Sequence of chain 1.B:
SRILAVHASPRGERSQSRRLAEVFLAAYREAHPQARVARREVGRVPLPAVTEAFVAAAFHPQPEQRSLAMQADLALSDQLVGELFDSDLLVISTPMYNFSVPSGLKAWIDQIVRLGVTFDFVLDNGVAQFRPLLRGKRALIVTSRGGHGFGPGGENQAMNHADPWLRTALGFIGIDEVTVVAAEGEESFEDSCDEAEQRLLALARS

The small molecule below binds the protein below.
Small molecule (SMILES): CN(C)c1ccc(/N=N/c2ccccc2C(=O)O)cc1

Sequence of chain 1.A:
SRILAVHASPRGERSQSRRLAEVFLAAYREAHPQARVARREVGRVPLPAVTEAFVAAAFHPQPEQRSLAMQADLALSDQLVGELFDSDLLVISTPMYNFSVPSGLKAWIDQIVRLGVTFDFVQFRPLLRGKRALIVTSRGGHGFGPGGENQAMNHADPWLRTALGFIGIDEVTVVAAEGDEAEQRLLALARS

Binding-site contacts:
Ligand atom OXT contacts residue GLU188 of chain 1.B at 3.1 Å (salt-bridge).
Ligand atom C1' contacts residue PHE131 of chain 1.A at 3.5 Å (hydrophobic).
Ligand atom N1' contacts residue PHE131 of chain 1.A at 3.8 Å.
Ligand atom OXT contacts residue FMN1 of chain 1.G at 3.4 Å.
Ligand atom O contacts residue GLY147 of chain 1.B at 3.8 Å.
Ligand atom C6' contacts residue PHE131 of chain 1.A at 3.1 Å (hydrophobic).
Ligand atom N1 contacts residue FMN1 of chain 1.G at 3.4 Å (h-bond).
Ligand atom C4 contacts residue PHE120 of chain 1.A at 3.9 Å (hydrophobic).
Ligand atom C5 contacts residue ASN99 of chain 1.B at 3.7 Å.
Ligand atom C5' contacts residue GLY148 of chain 1.B at 3.5 Å.
Ligand atom C4' contacts residue PHE151 of chain 1.B at 4.0 Å (hydrophobic).
Ligand atom O contacts residue FMN1 of chain 1.G at 3.8 Å.
Ligand atom CHZ contacts residue HIS149 of chain 1.B at 3.3 Å.
Ligand atom C2' contacts residue PHE100 of chain 1.B at 3.7 Å (hydrophobic).
Ligand atom C2 contacts residue FMN1 of chain 1.G at 3.4 Å.
Ligand atom C2' contacts residue FMN1 of chain 1.G at 4.1 Å.
Ligand atom C contacts residue GLU188 of chain 1.B at 3.5 Å.
Ligand atom N1' contacts residue FMN1 of chain 1.G at 3.2 Å (h-bond).
Ligand atom O contacts residue PHE131 of chain 1.A at 4.0 Å.
Ligand atom O contacts residue GLU188 of chain 1.B at 3.0 Å (salt-bridge).
Ligand atom CHZ contacts residue ASN157 of chain 1.B at 3.4 Å.
Ligand atom N1 contacts residue PHE131 of chain 1.A at 3.7 Å.
Ligand atom CHX contacts residue ASN157 of chain 1.B at 3.4 Å.
Ligand atom C3 contacts residue FMN1 of chain 1.G at 3.4 Å.
Ligand atom C contacts residue FMN1 of chain 1.G at 3.4 Å.
Ligand atom C5 contacts residue PHE120 of chain 1.A at 3.9 Å (hydrophobic).
Ligand atom C4 contacts residue FMN1 of chain 1.G at 3.4 Å.
Ligand atom C4 contacts residue PHE60 of chain 1.A at 3.4 Å (hydrophobic).
Ligand atom C2' contacts residue PHE173 of chain 1.A at 3.7 Å (hydrophobic).
Ligand atom C5' contacts residue PHE131 of chain 1.A at 3.7 Å (hydrophobic).
Ligand atom C3' contacts residue PHE151 of chain 1.B at 3.8 Å (hydrophobic).
Ligand atom C3 contacts residue PHE60 of chain 1.A at 3.1 Å (hydrophobic).
Ligand atom C5 contacts residue FMN1 of chain 1.G at 3.4 Å.
Ligand atom C6' contacts residue GLY148 of chain 1.B at 3.8 Å.
Ligand atom C6' contacts residue FMN1 of chain 1.G at 3.8 Å.
Ligand atom C6 contacts residue FMN1 of chain 1.G at 3.4 Å.
Ligand atom C1' contacts residue FMN1 of chain 1.G at 3.6 Å.
Ligand atom C2' contacts residue PHE131 of chain 1.A at 4.0 Å (hydrophobic).
Ligand atom C1 contacts residue FMN1 of chain 1.G at 3.4 Å.
Ligand atom N10 contacts residue ASN157 of chain 1.B at 3.6 Å (h-bond).